Sequence of chain 1.A:
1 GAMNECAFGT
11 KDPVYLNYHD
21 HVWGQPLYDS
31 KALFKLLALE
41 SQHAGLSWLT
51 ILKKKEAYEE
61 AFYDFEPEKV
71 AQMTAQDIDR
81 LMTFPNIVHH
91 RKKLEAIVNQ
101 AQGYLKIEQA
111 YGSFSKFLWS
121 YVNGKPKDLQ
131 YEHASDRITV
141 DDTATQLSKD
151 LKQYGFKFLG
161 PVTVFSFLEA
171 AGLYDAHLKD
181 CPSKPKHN

Binding-site contacts:
Ligand atom C2 contacts residue TYR15 of chain 1.A at 3.2 Å (hydrophobic).
Ligand atom N6 contacts residue ALA170 of chain 1.A at 3.8 Å.
Ligand atom C5 contacts residue TRP48 of chain 1.A at 3.4 Å (hydrophobic).
Ligand atom N7 contacts residue SER166 of chain 1.A at 3.9 Å.
Ligand atom C6 contacts residue GLU40 of chain 1.A at 3.8 Å.
Ligand atom N3 contacts residue TYR15 of chain 1.A at 3.6 Å (h-bond).
Ligand atom C4 contacts residue TRP48 of chain 1.A at 3.5 Å (hydrophobic).
Ligand atom C2 contacts residue PHE8 of chain 1.A at 3.8 Å (hydrophobic).
Ligand atom C6 contacts residue TRP48 of chain 1.A at 3.4 Å (hydrophobic).
Ligand atom N6 contacts residue TYR18 of chain 1.A at 2.9 Å (h-bond).
Ligand atom N9 contacts residue HIS43 of chain 1.A at 4.2 Å.
Ligand atom N1 contacts residue TRP48 of chain 1.A at 3.4 Å.
Ligand atom N3 contacts residue TRP48 of chain 1.A at 3.8 Å.
Ligand atom N1 contacts residue TRP23 of chain 1.A at 3.5 Å (h-bond).
Ligand atom C8 contacts residue SER166 of chain 1.A at 3.9 Å.
Ligand atom N7 contacts residue GLU40 of chain 1.A at 2.7 Å (salt-bridge).
Ligand atom N6 contacts residue TRP48 of chain 1.A at 3.3 Å.
Ligand atom C8 contacts residue HIS43 of chain 1.A at 4.1 Å.
Ligand atom C5 contacts residue GLU40 of chain 1.A at 3.8 Å.
Ligand atom N6 contacts residue GLU40 of chain 1.A at 2.7 Å (salt-bridge).
Ligand atom C3A contacts residue TRP48 of chain 1.A at 4.2 Å (hydrophobic).
Ligand atom C8 contacts residue TRP48 of chain 1.A at 4.0 Å (hydrophobic).
Ligand atom C3A contacts residue TYR15 of chain 1.A at 3.4 Å (hydrophobic).
Ligand atom C6 contacts residue TYR18 of chain 1.A at 3.9 Å (hydrophobic).
Ligand atom C2 contacts residue TRP48 of chain 1.A at 3.5 Å (hydrophobic).
Ligand atom N7 contacts residue TRP48 of chain 1.A at 3.5 Å.
Ligand atom N6 contacts residue TRP23 of chain 1.A at 3.9 Å.
Ligand atom N9 contacts residue TRP48 of chain 1.A at 3.6 Å.
Ligand atom N1 contacts residue TYR18 of chain 1.A at 4.0 Å.
Ligand atom C8 contacts residue GLU40 of chain 1.A at 3.5 Å.
Ligand atom N1 contacts residue TYR15 of chain 1.A at 4.1 Å.
Ligand atom N3 contacts residue PHE8 of chain 1.A at 4.4 Å.
Ligand atom N9 contacts residue SER166 of chain 1.A at 4.4 Å.
Ligand atom C2 contacts residue TRP23 of chain 1.A at 4.2 Å (hydrophobic).
Ligand atom C3A contacts residue PHE8 of chain 1.A at 3.9 Å (hydrophobic).
Ligand atom C6 contacts residue TRP23 of chain 1.A at 4.0 Å (hydrophobic).

A small-molecule ligand and the protein it binds are described below.
Small molecule (SMILES): Cn1cnc(N)c2ncnc1-2